Binding-site contacts:
Ligand atom C4 contacts residue VAL491 of chain 1.A at 3.6 Å (hydrophobic).
Ligand atom C17 contacts residue VAL317 of chain 1.A at 3.5 Å (hydrophobic).
Ligand atom C9 contacts residue VAL491 of chain 1.A at 3.9 Å (hydrophobic).
Ligand atom C2 contacts residue VAL317 of chain 1.A at 3.8 Å (hydrophobic).
Ligand atom C6 contacts residue ALA495 of chain 1.A at 3.8 Å (hydrophobic).
Ligand atom C8 contacts residue GLY494 of chain 1.A at 4.0 Å.
Ligand atom C9 contacts residue ALA495 of chain 1.A at 3.4 Å (hydrophobic).
Ligand atom C11 contacts residue MET490 of chain 1.A at 4.1 Å (hydrophobic).
Ligand atom C5 contacts residue LEU320 of chain 1.A at 3.4 Å (hydrophobic).
Ligand atom O15 contacts residue SER498 of chain 1.A at 2.8 Å (h-bond).
Ligand atom C13 contacts residue SER498 of chain 1.A at 3.9 Å.
Ligand atom N7 contacts residue ALA495 of chain 1.A at 3.8 Å.
Ligand atom C11 contacts residue TRP355 of chain 1.A at 3.6 Å (hydrophobic).
Ligand atom C2 contacts residue ALA495 of chain 1.A at 4.0 Å (hydrophobic).
Ligand atom O16 contacts residue SER498 of chain 1.A at 3.4 Å (h-bond).
Ligand atom C11 contacts residue GLY494 of chain 1.A at 3.8 Å.
Ligand atom C3 contacts residue SER321 of chain 1.A at 3.9 Å.
Ligand atom C8 contacts residue ALA495 of chain 1.A at 3.9 Å (hydrophobic).
Ligand atom C14 contacts residue SER498 of chain 1.A at 3.2 Å.
Ligand atom C6 contacts residue VAL317 of chain 1.A at 3.8 Å (hydrophobic).
Ligand atom C5 contacts residue VAL491 of chain 1.A at 4.1 Å (hydrophobic).
Ligand atom C12 contacts residue TYR353 of chain 1.A at 3.8 Å (hydrophobic).
Ligand atom C1 contacts residue VAL317 of chain 1.A at 3.4 Å (hydrophobic).
Ligand atom C10 contacts residue GLY494 of chain 1.A at 3.6 Å.
Ligand atom C10 contacts residue VAL491 of chain 1.A at 4.0 Å (hydrophobic).
Ligand atom C10 contacts residue ALA495 of chain 1.A at 3.8 Å (hydrophobic).
Ligand atom O16 contacts residue TYR316 of chain 1.A at 4.0 Å.
Ligand atom C10 contacts residue MET490 of chain 1.A at 3.4 Å (hydrophobic).
Ligand atom C4 contacts residue SER321 of chain 1.A at 3.9 Å.
Ligand atom C14 contacts residue TYR353 of chain 1.A at 3.8 Å (hydrophobic).
Ligand atom C17 contacts residue LEU499 of chain 1.A at 3.6 Å (hydrophobic).
Ligand atom C9 contacts residue GLY494 of chain 1.A at 3.7 Å.
Ligand atom C4 contacts residue LEU320 of chain 1.A at 4.1 Å (hydrophobic).
Ligand atom C3 contacts residue TYR323 of chain 1.A at 3.6 Å (hydrophobic).
Ligand atom O16 contacts residue TYR353 of chain 1.A at 2.8 Å (h-bond).
Ligand atom C6 contacts residue LEU320 of chain 1.A at 4.2 Å (hydrophobic).
Ligand atom O15 contacts residue VAL317 of chain 1.A at 3.2 Å.
Ligand atom C1 contacts residue ALA495 of chain 1.A at 3.6 Å (hydrophobic).
Ligand atom C17 contacts residue ALA495 of chain 1.A at 3.9 Å (hydrophobic).
Ligand atom C12 contacts residue TRP355 of chain 1.A at 3.9 Å (hydrophobic).

This protein binds this small molecule.
Small molecule (SMILES): Cc1cccc(Nc2ccccc2C(=O)O)c1C

Sequence of chain 1.A:
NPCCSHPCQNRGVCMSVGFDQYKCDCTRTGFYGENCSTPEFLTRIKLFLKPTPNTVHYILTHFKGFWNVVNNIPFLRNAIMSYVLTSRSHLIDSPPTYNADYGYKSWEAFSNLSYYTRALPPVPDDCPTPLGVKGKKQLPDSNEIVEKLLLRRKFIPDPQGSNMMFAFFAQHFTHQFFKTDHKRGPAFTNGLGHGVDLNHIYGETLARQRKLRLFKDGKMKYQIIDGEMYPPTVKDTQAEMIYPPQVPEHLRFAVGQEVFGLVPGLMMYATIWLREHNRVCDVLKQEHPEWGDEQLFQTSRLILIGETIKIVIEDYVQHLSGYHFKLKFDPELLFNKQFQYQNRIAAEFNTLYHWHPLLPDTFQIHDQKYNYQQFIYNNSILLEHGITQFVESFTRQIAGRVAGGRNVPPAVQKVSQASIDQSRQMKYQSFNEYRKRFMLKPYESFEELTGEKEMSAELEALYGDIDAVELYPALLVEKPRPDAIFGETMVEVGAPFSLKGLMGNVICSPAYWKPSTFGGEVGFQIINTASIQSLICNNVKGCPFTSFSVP